Binding-site contacts:
Ligand atom O5 contacts residue THR248 of chain 1.H at 3.6 Å (h-bond).
Ligand atom C5 contacts residue THR248 of chain 1.H at 3.7 Å.
Ligand atom O5 contacts residue ASN246 of chain 1.H at 2.4 Å (h-bond).
Ligand atom C2 contacts residue THR248 of chain 1.H at 4.0 Å.
Ligand atom C2 contacts residue ASN246 of chain 1.H at 2.5 Å.
Ligand atom N2 contacts residue THR248 of chain 1.H at 4.2 Å.
Ligand atom C1 contacts residue ASN249 of chain 1.H at 4.0 Å.
Ligand atom C1 contacts residue THR248 of chain 1.H at 3.0 Å.
Ligand atom O7 contacts residue ASN246 of chain 1.H at 3.8 Å.
Ligand atom C1 contacts residue ASN246 of chain 1.H at 1.4 Å.
Ligand atom C7 contacts residue ASN246 of chain 1.H at 3.6 Å.
Ligand atom C3 contacts residue THR248 of chain 1.H at 4.1 Å.
Ligand atom O5 contacts residue ASN249 of chain 1.H at 3.5 Å.
Ligand atom C5 contacts residue ASN246 of chain 1.H at 3.7 Å.
Ligand atom C4 contacts residue ASN246 of chain 1.H at 4.2 Å.
Ligand atom C3 contacts residue ASN246 of chain 1.H at 3.8 Å.
Ligand atom C5 contacts residue ASN249 of chain 1.H at 4.5 Å.
Ligand atom N2 contacts residue ASN246 of chain 1.H at 2.9 Å (h-bond).

A small-molecule ligand and the protein it binds are described below.
Small molecule (SMILES): CC(=O)N[C@H]1[C@H](O[C@H]2[C@H](O)[C@@H](NC(C)=O)CO[C@@H]2CO)O[C@H](CO)[C@@H](O)[C@@H]1O

Sequence of chain 1.H:
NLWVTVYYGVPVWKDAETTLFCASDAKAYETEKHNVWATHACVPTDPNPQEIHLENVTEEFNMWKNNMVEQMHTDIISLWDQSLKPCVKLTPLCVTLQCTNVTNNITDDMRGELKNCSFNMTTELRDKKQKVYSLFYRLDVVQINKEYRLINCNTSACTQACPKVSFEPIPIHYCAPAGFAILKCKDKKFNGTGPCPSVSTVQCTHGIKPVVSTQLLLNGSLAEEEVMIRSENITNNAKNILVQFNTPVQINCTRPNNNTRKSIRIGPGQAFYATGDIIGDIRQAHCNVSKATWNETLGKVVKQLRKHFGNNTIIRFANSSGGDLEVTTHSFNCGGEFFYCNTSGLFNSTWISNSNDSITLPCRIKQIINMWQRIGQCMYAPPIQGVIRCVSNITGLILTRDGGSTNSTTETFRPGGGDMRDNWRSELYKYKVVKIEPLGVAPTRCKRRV